A protein and the small-molecule ligand that binds it are described below.
Small molecule (SMILES): Oc1nc(O)nc(O)n1

Sequence of chain 1.A:
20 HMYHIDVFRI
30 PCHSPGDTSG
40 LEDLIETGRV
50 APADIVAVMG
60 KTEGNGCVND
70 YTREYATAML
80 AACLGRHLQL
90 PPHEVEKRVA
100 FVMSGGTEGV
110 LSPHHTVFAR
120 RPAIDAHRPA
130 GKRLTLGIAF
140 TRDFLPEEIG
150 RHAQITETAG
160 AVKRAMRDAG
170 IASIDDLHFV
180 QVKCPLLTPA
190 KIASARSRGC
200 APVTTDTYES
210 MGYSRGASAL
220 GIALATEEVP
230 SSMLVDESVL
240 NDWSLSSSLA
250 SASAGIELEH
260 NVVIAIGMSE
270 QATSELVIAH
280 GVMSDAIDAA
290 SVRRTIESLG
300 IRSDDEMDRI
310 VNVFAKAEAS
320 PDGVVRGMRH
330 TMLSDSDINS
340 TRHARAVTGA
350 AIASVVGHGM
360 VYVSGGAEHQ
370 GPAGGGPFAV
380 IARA

Binding-site contacts:
Ligand atom OAC contacts residue ALA253 of chain 1.A at 3.0 Å (h-bond).
Ligand atom OAA contacts residue SER252 of chain 1.A at 3.8 Å.
Ligand atom CAG contacts residue ARG72 of chain 1.A at 3.8 Å.
Ligand atom N6 contacts residue SER363 of chain 1.A at 3.6 Å.
Ligand atom CAI contacts residue ALA253 of chain 1.A at 3.6 Å (hydrophobic).
Ligand atom CAH contacts residue GLY104 of chain 1.A at 3.7 Å.
Ligand atom NAE contacts residue SER103 of chain 1.A at 2.8 Å (h-bond).
Ligand atom NAF contacts residue MET210 of chain 1.A at 3.7 Å.
Ligand atom OAB contacts residue GLY104 of chain 1.A at 3.6 Å.
Ligand atom OAB contacts residue SER363 of chain 1.A at 3.2 Å.
Ligand atom CAH contacts residue SER103 of chain 1.A at 3.2 Å.
Ligand atom NAF contacts residue ALA253 of chain 1.A at 2.7 Å (h-bond).
Ligand atom CAG contacts residue ALA253 of chain 1.A at 3.5 Å (hydrophobic).
Ligand atom CAI contacts residue SER252 of chain 1.A at 3.5 Å.
Ligand atom CAG contacts residue SER252 of chain 1.A at 3.3 Å.
Ligand atom NAE contacts residue GLY104 of chain 1.A at 3.0 Å (h-bond).
Ligand atom OAA contacts residue LYS182 of chain 1.A at 3.6 Å (salt-bridge).
Ligand atom OAC contacts residue ARG214 of chain 1.A at 2.8 Å (salt-bridge).
Ligand atom OAA contacts residue GLY104 of chain 1.A at 2.8 Å (h-bond).
Ligand atom CAH contacts residue SER363 of chain 1.A at 3.6 Å.
Ligand atom NAF contacts residue GLY65 of chain 1.A at 3.4 Å (h-bond).
Ligand atom N6 contacts residue GLY364 of chain 1.A at 3.0 Å (h-bond).
Ligand atom OAA contacts residue ALA253 of chain 1.A at 3.5 Å (h-bond).
Ligand atom CAG contacts residue GLY104 of chain 1.A at 3.6 Å.
Ligand atom NAE contacts residue SER252 of chain 1.A at 3.6 Å.
Ligand atom NAF contacts residue SER252 of chain 1.A at 3.3 Å (h-bond).
Ligand atom CAH contacts residue GLY364 of chain 1.A at 3.7 Å.
Ligand atom NAF contacts residue ARG72 of chain 1.A at 3.8 Å.
Ligand atom CAG contacts residue SER103 of chain 1.A at 3.7 Å.
Ligand atom CAH contacts residue ARG344 of chain 1.A at 3.4 Å.
Ligand atom NAE contacts residue GLY65 of chain 1.A at 3.8 Å.
Ligand atom CAG contacts residue GLY65 of chain 1.A at 3.4 Å.
Ligand atom OAB contacts residue GLY364 of chain 1.A at 2.7 Å (h-bond).
Ligand atom OAB contacts residue SER103 of chain 1.A at 3.0 Å (h-bond).
Ligand atom CAI contacts residue GLY65 of chain 1.A at 3.7 Å.
Ligand atom OAA contacts residue GLY65 of chain 1.A at 3.8 Å.
Ligand atom OAB contacts residue ARG344 of chain 1.A at 3.0 Å (salt-bridge).
Ligand atom OAA contacts residue ARG72 of chain 1.A at 2.9 Å (salt-bridge).
Ligand atom OAA contacts residue SER103 of chain 1.A at 3.6 Å.
Ligand atom OAC contacts residue MET210 of chain 1.A at 3.5 Å.